Binding-site contacts:
Ligand atom O2B contacts residue THR309 of chain 1.D at 3.2 Å (h-bond).
Ligand atom O1A contacts residue ASP473 of chain 1.D at 3.6 Å.
Ligand atom PG contacts residue ASP307 of chain 1.D at 3.5 Å.
Ligand atom O2G contacts residue ASN521 of chain 1.D at 2.9 Å (h-bond).
Ligand atom N7 contacts residue GLU348 of chain 1.D at 3.0 Å (salt-bridge).
Ligand atom O3G contacts residue ASP307 of chain 1.D at 3.2 Å (salt-bridge).
Ligand atom O2B contacts residue GLY472 of chain 1.D at 3.6 Å.
Ligand atom O1B contacts residue LYS499 of chain 1.D at 2.4 Å (salt-bridge).
Ligand atom O1G contacts residue ASP307 of chain 1.D at 3.5 Å (salt-bridge).
Ligand atom O2' contacts residue THR429 of chain 1.D at 3.4 Å.
Ligand atom C4 contacts residue PHE377 of chain 1.D at 3.4 Å (hydrophobic).
Ligand atom C3B contacts residue THR309 of chain 1.D at 3.7 Å.
Ligand atom C2 contacts residue LYS395 of chain 1.D at 3.6 Å.
Ligand atom N3 contacts residue GLY396 of chain 1.D at 3.6 Å.
Ligand atom C3B contacts residue ASP307 of chain 1.D at 3.3 Å.
Ligand atom C3' contacts residue GLY472 of chain 1.D at 3.7 Å.
Ligand atom O1B contacts residue ASP307 of chain 1.D at 3.1 Å (salt-bridge).
Ligand atom O3G contacts residue ASP172 of chain 1.D at 2.9 Å (salt-bridge).
Ligand atom O2B contacts residue THR471 of chain 1.D at 3.1 Å (h-bond).
Ligand atom O1G contacts residue LYS499 of chain 1.D at 3.3 Å (salt-bridge).
Ligand atom N7 contacts residue PHE377 of chain 1.D at 3.6 Å.
Ligand atom C5 contacts residue PHE377 of chain 1.D at 3.4 Å (hydrophobic).
Ligand atom PB contacts residue ASP307 of chain 1.D at 3.4 Å.
Ligand atom N3 contacts residue LEU431 of chain 1.D at 3.5 Å.
Ligand atom N9 contacts residue LEU431 of chain 1.D at 3.6 Å.
Ligand atom O1G contacts residue ASP522 of chain 1.D at 2.9 Å (salt-bridge).
Ligand atom N3 contacts residue PHE377 of chain 1.D at 3.6 Å.
Ligand atom N6 contacts residue THR346 of chain 1.D at 3.1 Å (h-bond).
Ligand atom O5' contacts residue ASP473 of chain 1.D at 3.7 Å.
Ligand atom C4 contacts residue LEU431 of chain 1.D at 3.5 Å (hydrophobic).
Ligand atom O1G contacts residue ASN521 of chain 1.D at 3.4 Å (h-bond).
Ligand atom N9 contacts residue PHE377 of chain 1.D at 3.5 Å.
Ligand atom O4' contacts residue PHE377 of chain 1.D at 3.2 Å.
Ligand atom O1A contacts residue THR309 of chain 1.D at 2.4 Å (h-bond).
Ligand atom PG contacts residue ASN521 of chain 1.D at 3.7 Å.
Ligand atom O3' contacts residue GLY472 of chain 1.D at 3.2 Å (h-bond).
Ligand atom N6 contacts residue ASP344 of chain 1.D at 2.9 Å (salt-bridge).
Ligand atom C3' contacts residue ASP473 of chain 1.D at 3.6 Å.
Ligand atom O2B contacts residue ASP307 of chain 1.D at 3.1 Å (salt-bridge).
Ligand atom O3' contacts residue SER397 of chain 1.D at 3.4 Å.

This small molecule binds to this protein.
Small molecule (SMILES): Nc1ncnc2c1ncn2[C@@H]1O[C@H](CO[P](=O)(O)O[P](=O)(O)CP(=O)(O)O)[C@@H](O)[C@H]1O

Sequence of chain 1.D:
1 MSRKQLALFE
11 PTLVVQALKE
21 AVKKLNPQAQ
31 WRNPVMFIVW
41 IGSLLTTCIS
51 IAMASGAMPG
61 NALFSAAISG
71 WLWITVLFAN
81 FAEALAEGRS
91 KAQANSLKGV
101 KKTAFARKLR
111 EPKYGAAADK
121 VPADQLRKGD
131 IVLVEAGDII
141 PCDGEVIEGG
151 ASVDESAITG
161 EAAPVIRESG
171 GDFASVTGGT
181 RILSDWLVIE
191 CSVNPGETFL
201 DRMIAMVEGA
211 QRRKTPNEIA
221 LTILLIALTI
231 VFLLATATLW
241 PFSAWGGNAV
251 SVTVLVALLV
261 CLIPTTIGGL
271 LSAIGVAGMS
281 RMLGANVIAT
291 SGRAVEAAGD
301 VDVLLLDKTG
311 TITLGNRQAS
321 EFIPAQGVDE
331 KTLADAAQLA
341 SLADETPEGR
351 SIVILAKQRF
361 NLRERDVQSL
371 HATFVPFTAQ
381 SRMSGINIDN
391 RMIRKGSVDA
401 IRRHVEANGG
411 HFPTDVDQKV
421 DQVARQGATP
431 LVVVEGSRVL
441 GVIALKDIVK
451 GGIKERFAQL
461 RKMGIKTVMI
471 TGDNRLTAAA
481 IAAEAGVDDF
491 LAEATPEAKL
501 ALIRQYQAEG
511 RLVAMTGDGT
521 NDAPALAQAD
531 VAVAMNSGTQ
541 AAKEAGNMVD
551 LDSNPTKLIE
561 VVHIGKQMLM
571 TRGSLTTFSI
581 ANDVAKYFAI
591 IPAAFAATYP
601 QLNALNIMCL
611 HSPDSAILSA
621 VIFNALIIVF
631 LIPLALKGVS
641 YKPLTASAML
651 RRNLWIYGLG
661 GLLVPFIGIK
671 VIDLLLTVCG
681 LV